Binding-site contacts:
Ligand atom C3' contacts residue DA1 of chain 1.XB at 2.6 Å.
Ligand atom O3' contacts residue PRO205 of chain 1.H at 4.2 Å.
Ligand atom C2' contacts residue DA1 of chain 1.XB at 3.1 Å.
Ligand atom O3' contacts residue DA1 of chain 1.XB at 1.6 Å.
Ligand atom C4' contacts residue DA1 of chain 1.XB at 3.9 Å.
Ligand atom C5' contacts residue DA1 of chain 1.XB at 4.4 Å.
Ligand atom C5' contacts residue PRO205 of chain 1.H at 4.5 Å (hydrophobic).
Ligand atom O5' contacts residue DA1 of chain 1.XB at 4.3 Å.

This protein binds this small molecule.
Small molecule (SMILES): Nc1ccn([C@H]2C[C@H](O)[C@@H](COP(=O)(O)O)O2)c(=O)n1

Sequence of chain 1.H:
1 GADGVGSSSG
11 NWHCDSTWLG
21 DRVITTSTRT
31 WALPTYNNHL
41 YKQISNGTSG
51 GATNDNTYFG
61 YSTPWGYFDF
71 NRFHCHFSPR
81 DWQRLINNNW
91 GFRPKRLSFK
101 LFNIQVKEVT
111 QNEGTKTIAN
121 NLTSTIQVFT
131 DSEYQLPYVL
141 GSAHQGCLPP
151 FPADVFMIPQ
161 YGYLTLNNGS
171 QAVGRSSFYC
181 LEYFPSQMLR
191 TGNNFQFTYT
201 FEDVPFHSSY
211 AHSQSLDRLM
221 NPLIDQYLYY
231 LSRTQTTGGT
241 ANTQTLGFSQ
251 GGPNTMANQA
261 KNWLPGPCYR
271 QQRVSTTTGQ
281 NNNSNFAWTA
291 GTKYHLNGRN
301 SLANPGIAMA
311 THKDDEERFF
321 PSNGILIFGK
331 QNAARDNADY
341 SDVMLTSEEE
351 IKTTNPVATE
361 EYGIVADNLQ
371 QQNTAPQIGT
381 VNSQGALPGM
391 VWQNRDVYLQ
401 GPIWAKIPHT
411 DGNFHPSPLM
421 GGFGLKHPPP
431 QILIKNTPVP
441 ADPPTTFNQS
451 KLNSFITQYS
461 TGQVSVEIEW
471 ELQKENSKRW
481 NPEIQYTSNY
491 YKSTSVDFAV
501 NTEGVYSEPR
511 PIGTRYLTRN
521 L